Sequence of chain 1.B:
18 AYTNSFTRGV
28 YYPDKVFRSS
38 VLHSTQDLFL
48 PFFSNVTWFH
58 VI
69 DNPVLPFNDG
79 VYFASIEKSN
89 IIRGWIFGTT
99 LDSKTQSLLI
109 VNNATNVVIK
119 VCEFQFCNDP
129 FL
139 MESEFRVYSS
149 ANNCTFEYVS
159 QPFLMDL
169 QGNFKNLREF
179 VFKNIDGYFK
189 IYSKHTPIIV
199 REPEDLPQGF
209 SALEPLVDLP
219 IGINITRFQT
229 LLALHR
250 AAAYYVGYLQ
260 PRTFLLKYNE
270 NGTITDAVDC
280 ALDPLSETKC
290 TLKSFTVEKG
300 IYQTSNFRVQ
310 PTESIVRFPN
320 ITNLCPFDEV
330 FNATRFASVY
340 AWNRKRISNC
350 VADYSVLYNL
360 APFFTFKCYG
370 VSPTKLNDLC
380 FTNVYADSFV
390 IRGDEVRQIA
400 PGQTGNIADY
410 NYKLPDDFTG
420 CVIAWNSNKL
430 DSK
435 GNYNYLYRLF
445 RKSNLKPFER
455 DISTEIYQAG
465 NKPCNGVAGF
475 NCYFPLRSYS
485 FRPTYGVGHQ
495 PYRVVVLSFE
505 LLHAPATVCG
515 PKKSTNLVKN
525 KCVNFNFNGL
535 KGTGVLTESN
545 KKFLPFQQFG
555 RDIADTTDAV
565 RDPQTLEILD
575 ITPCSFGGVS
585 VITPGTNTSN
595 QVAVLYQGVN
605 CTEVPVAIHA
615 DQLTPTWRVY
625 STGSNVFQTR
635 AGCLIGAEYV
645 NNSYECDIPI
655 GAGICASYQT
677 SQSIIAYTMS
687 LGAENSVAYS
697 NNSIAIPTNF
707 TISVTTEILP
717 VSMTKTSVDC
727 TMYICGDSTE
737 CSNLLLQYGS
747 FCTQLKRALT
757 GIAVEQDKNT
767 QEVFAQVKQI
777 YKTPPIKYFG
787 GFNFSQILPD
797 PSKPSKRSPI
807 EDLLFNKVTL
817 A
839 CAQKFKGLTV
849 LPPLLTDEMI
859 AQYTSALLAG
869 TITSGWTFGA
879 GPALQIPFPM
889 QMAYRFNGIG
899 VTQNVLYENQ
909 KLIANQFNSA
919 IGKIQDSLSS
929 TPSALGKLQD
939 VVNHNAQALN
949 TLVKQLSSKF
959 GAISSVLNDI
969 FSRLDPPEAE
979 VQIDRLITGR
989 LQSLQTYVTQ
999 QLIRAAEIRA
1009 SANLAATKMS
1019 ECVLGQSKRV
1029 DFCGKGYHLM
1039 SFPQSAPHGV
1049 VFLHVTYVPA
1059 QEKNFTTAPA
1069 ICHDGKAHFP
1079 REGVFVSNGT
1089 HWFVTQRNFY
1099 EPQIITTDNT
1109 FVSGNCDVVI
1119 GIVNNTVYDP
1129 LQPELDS

Binding-site contacts:
Ligand atom O5 contacts residue ASN52 of chain 1.B at 2.3 Å (h-bond).
Ligand atom C6 contacts residue TYR19 of chain 1.B at 3.5 Å (hydrophobic).
Ligand atom O5 contacts residue TYR19 of chain 1.B at 3.0 Å.
Ligand atom C4 contacts residue ASN52 of chain 1.B at 4.2 Å.
Ligand atom C8 contacts residue ASN21 of chain 1.B at 4.4 Å.
Ligand atom C5 contacts residue TYR19 of chain 1.B at 3.4 Å (hydrophobic).
Ligand atom N2 contacts residue ASN52 of chain 1.B at 2.6 Å (h-bond).
Ligand atom O6 contacts residue TYR19 of chain 1.B at 3.0 Å.
Ligand atom C1 contacts residue ASN52 of chain 1.B at 1.4 Å.
Ligand atom C5 contacts residue ASN52 of chain 1.B at 3.6 Å.
Ligand atom C3 contacts residue ASN52 of chain 1.B at 3.8 Å.
Ligand atom O6 contacts residue ASN52 of chain 1.B at 4.5 Å.
Ligand atom C2 contacts residue ASN52 of chain 1.B at 2.4 Å.
Ligand atom O7 contacts residue ASN52 of chain 1.B at 3.8 Å.
Ligand atom C1 contacts residue TYR19 of chain 1.B at 3.4 Å (hydrophobic).
Ligand atom C8 contacts residue ASN52 of chain 1.B at 3.5 Å.
Ligand atom C7 contacts residue ASN52 of chain 1.B at 3.2 Å.

The protein below binds the small molecule below.
Small molecule (SMILES): CC(=O)N[C@@H]1[C@@H](O)[C@H](O)[C@@H](CO)O[C@H]1O